Binding-site contacts:
Ligand atom C2 contacts residue PHE237 of chain 31.A at 3.6 Å (hydrophobic).
Ligand atom CL2 contacts residue TYR159 of chain 31.A at 3.6 Å.
Ligand atom C7 contacts residue MET132 of chain 31.A at 3.3 Å (hydrophobic).
Ligand atom CL2 contacts residue ALA24 of chain 31.C at 3.5 Å.
Ligand atom C21 contacts residue TYR205 of chain 31.A at 3.8 Å (hydrophobic).
Ligand atom C10 contacts residue TYR159 of chain 31.A at 3.5 Å (hydrophobic).
Ligand atom C21 contacts residue HIS207 of chain 31.A at 3.6 Å.
Ligand atom C21 contacts residue SER128 of chain 31.A at 3.8 Å.
Ligand atom C1 contacts residue TYR205 of chain 31.A at 3.8 Å (hydrophobic).
Ligand atom CL3 contacts residue PHE134 of chain 31.A at 3.8 Å.
Ligand atom C19 contacts residue LEU240 of chain 31.A at 3.8 Å (hydrophobic).
Ligand atom C17 contacts residue ALA24 of chain 31.C at 3.7 Å (hydrophobic).
Ligand atom C9 contacts residue VAL199 of chain 31.A at 3.6 Å (hydrophobic).
Ligand atom O3 contacts residue TYR112 of chain 31.A at 3.6 Å.
Ligand atom C13 contacts residue MET132 of chain 31.A at 3.4 Å (hydrophobic).
Ligand atom C4 contacts residue MET132 of chain 31.A at 3.8 Å (hydrophobic).
Ligand atom C5 contacts residue TYR112 of chain 31.A at 3.5 Å (hydrophobic).
Ligand atom O1 contacts residue ILE110 of chain 31.A at 3.7 Å.
Ligand atom C17 contacts residue TYR159 of chain 31.A at 3.7 Å (hydrophobic).
Ligand atom O2 contacts residue VAL196 of chain 31.A at 3.4 Å.
Ligand atom C8 contacts residue MET132 of chain 31.A at 3.4 Å (hydrophobic).
Ligand atom C3 contacts residue MET132 of chain 31.A at 3.7 Å (hydrophobic).
Ligand atom O3 contacts residue PHE130 of chain 31.A at 3.6 Å.
Ligand atom CL3 contacts residue LEU240 of chain 31.A at 3.8 Å.
Ligand atom C7 contacts residue PHE237 of chain 31.A at 3.5 Å (hydrophobic).
Ligand atom C13 contacts residue PHE134 of chain 31.A at 3.7 Å (hydrophobic).
Ligand atom O1 contacts residue PHE237 of chain 31.A at 3.8 Å.
Ligand atom O1 contacts residue MET132 of chain 31.A at 3.7 Å.
Ligand atom C6 contacts residue TYR112 of chain 31.A at 3.7 Å (hydrophobic).
Ligand atom C12 contacts residue PHE134 of chain 31.A at 3.8 Å (hydrophobic).
Ligand atom C16 contacts residue ALA24 of chain 31.C at 3.8 Å (hydrophobic).
Ligand atom C12 contacts residue ILE110 of chain 31.A at 3.8 Å (hydrophobic).
Ligand atom C9 contacts residue PHE237 of chain 31.A at 3.7 Å (hydrophobic).
Ligand atom C11 contacts residue ILE110 of chain 31.A at 3.8 Å (hydrophobic).
Ligand atom C20 contacts residue LEU240 of chain 31.A at 3.8 Å (hydrophobic).
Ligand atom C16 contacts residue TYR159 of chain 31.A at 3.8 Å (hydrophobic).
Ligand atom C20 contacts residue ILE194 of chain 31.A at 3.8 Å (hydrophobic).
Ligand atom C13 contacts residue ILE110 of chain 31.A at 3.7 Å (hydrophobic).
Ligand atom C14 contacts residue TYR159 of chain 31.A at 3.5 Å (hydrophobic).
Ligand atom CL2 contacts residue ILE25 of chain 31.C at 3.4 Å.

Sequence of chain 31.C:
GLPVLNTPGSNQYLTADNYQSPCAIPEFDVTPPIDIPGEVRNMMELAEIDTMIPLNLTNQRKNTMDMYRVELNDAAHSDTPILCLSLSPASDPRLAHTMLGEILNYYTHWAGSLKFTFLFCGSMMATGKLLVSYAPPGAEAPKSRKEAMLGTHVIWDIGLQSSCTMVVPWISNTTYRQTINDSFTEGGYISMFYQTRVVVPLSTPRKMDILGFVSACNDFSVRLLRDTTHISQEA

Sequence of chain 31.A:
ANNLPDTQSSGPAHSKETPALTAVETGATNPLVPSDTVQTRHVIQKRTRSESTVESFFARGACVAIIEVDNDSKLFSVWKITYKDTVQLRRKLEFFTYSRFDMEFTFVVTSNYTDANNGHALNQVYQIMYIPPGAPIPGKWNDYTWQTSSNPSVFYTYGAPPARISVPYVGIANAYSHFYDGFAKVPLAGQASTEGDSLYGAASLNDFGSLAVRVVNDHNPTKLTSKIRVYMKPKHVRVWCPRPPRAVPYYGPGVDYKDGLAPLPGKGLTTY

The small molecule below binds the protein below.
Small molecule (SMILES): COc1ccc(OCc2ccc(COc3c(Cl)cccc3Cl)cc2)c(Cl)c1